Binding-site contacts:
Ligand atom C03 contacts residue TYR21 of chain 1.B at 3.9 Å (hydrophobic).
Ligand atom N02 contacts residue ASP156 of chain 1.B at 3.8 Å.
Ligand atom C06 contacts residue TYR21 of chain 1.B at 3.9 Å (hydrophobic).
Ligand atom C05 contacts residue LU81 of chain 1.S at 4.0 Å.
Ligand atom O04 contacts residue ASN143 of chain 1.B at 3.8 Å.
Ligand atom N02 contacts residue LU81 of chain 1.S at 3.5 Å (h-bond).
Ligand atom C06 contacts residue LU81 of chain 1.S at 3.5 Å.
Ligand atom O04 contacts residue LU81 of chain 1.S at 4.5 Å.
Ligand atom N07 contacts residue LU81 of chain 1.S at 3.9 Å.
Ligand atom C01 contacts residue ASP156 of chain 1.B at 4.3 Å.
Ligand atom C01 contacts residue LU81 of chain 1.S at 3.0 Å.
Ligand atom C03 contacts residue LU81 of chain 1.S at 3.9 Å.
Ligand atom C05 contacts residue TYR21 of chain 1.B at 3.5 Å (hydrophobic).
Ligand atom C06 contacts residue VAL24 of chain 1.B at 3.5 Å (hydrophobic).
Ligand atom O04 contacts residue TYR21 of chain 1.B at 4.0 Å.
Ligand atom C03 contacts residue ASN143 of chain 1.B at 4.1 Å.
Ligand atom N07 contacts residue LYS142 of chain 1.B at 4.2 Å.
Ligand atom N02 contacts residue ASN143 of chain 1.B at 4.0 Å.
Ligand atom C01 contacts residue LYS37 of chain 1.B at 2.9 Å.
Ligand atom N02 contacts residue LYS37 of chain 1.B at 3.6 Å (salt-bridge).
Ligand atom N07 contacts residue TYR21 of chain 1.B at 4.2 Å.
Ligand atom N02 contacts residue TYR21 of chain 1.B at 4.4 Å.

This protein binds this small molecule.
Small molecule (SMILES): CNC(=O)[C@@H](C)N

Sequence of chain 1.B:
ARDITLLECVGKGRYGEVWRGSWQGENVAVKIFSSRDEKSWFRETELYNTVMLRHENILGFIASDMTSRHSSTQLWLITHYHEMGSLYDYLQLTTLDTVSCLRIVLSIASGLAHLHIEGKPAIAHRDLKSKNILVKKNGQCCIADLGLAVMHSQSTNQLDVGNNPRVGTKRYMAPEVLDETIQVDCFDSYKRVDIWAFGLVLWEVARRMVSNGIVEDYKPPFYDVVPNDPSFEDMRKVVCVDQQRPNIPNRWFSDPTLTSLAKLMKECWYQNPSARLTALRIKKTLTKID